Sequence of chain 3.C:
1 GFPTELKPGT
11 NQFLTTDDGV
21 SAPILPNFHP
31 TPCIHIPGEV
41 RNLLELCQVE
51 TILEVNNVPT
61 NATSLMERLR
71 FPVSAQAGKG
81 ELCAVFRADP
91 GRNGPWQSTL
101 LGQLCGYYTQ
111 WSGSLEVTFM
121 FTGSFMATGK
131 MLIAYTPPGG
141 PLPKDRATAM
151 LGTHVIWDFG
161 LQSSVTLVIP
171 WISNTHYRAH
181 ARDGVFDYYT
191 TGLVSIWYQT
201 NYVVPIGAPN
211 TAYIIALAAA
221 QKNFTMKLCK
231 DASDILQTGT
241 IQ

Sequence of chain 3.A:
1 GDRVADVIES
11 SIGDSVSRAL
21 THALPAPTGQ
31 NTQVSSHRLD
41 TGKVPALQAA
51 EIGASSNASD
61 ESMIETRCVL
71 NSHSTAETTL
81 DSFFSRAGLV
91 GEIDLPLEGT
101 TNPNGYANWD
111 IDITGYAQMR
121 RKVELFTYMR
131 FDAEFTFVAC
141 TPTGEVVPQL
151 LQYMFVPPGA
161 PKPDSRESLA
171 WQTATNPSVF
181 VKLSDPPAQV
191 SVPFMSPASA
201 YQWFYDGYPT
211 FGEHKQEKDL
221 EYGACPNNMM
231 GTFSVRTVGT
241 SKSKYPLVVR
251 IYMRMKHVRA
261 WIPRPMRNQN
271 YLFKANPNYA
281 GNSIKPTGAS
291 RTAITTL

Binding-site contacts:
Ligand atom CAP contacts residue ILE111 of chain 3.A at 3.8 Å (hydrophobic).
Ligand atom CAY contacts residue ASP112 of chain 3.A at 3.8 Å.
Ligand atom NAC contacts residue THR114 of chain 3.A at 3.3 Å (h-bond).
Ligand atom CAL contacts residue PHE155 of chain 3.A at 3.6 Å (hydrophobic).
Ligand atom CAA contacts residue PRO177 of chain 3.A at 3.5 Å (hydrophobic).
Ligand atom CAG contacts residue GLN202 of chain 3.A at 3.3 Å.
Ligand atom CAT contacts residue ASN228 of chain 3.A at 3.5 Å.
Ligand atom CAA contacts residue TYR153 of chain 3.A at 3.5 Å (hydrophobic).
Ligand atom OAD contacts residue ALA275 of chain 3.A at 3.2 Å.
Ligand atom CAK contacts residue PHE135 of chain 3.A at 3.6 Å (hydrophobic).
Ligand atom CBC contacts residue TRP203 of chain 3.A at 3.6 Å (hydrophobic).
Ligand atom NAU contacts residue PHE155 of chain 3.A at 3.7 Å.
Ligand atom CAN contacts residue PHE155 of chain 3.A at 3.8 Å (hydrophobic).
Ligand atom CAA contacts residue SER178 of chain 3.A at 3.5 Å.
Ligand atom CAJ contacts residue PHE155 of chain 3.A at 3.7 Å (hydrophobic).
Ligand atom CAS contacts residue TRP203 of chain 3.A at 3.8 Å (hydrophobic).
Ligand atom OAX contacts residue MET195 of chain 3.A at 3.6 Å.
Ligand atom CAT contacts residue TRP203 of chain 3.A at 3.6 Å (hydrophobic).
Ligand atom CAO contacts residue ILE111 of chain 3.A at 3.8 Å (hydrophobic).
Ligand atom CAG contacts residue ASN228 of chain 3.A at 3.6 Å.
Ligand atom CAH contacts residue ASN228 of chain 3.A at 3.4 Å.
Ligand atom CAL contacts residue ILE111 of chain 3.A at 3.7 Å (hydrophobic).
Ligand atom CAY contacts residue THR114 of chain 3.A at 3.8 Å.
Ligand atom OAE contacts residue ILE113 of chain 3.A at 3.3 Å (h-bond).
Ligand atom NAC contacts residue ASP112 of chain 3.A at 2.5 Å (salt-bridge).
Ligand atom CAO contacts residue PHE135 of chain 3.A at 3.8 Å (hydrophobic).
Ligand atom OAX contacts residue ILE111 of chain 3.A at 3.5 Å.
Ligand atom CAH contacts residue GLN202 of chain 3.A at 3.2 Å.
Ligand atom CAI contacts residue PHE135 of chain 3.A at 3.7 Å (hydrophobic).
Ligand atom CAH contacts residue TRP203 of chain 3.A at 3.5 Å (hydrophobic).
Ligand atom CBB contacts residue ILE111 of chain 3.A at 3.6 Å (hydrophobic).
Ligand atom CAN contacts residue PRO177 of chain 3.A at 3.4 Å (hydrophobic).
Ligand atom CAG contacts residue TRP203 of chain 3.A at 3.7 Å (hydrophobic).
Ligand atom NBG contacts residue TRP203 of chain 3.A at 3.3 Å.
Ligand atom CAA contacts residue VAL179 of chain 3.A at 3.2 Å (hydrophobic).
Ligand atom OAE contacts residue ASP112 of chain 3.A at 3.6 Å.
Ligand atom CAS contacts residue TYR201 of chain 3.A at 3.5 Å (hydrophobic).
Ligand atom CBC contacts residue ASN228 of chain 3.A at 3.8 Å.
Ligand atom OAD contacts residue LYS274 of chain 3.A at 3.0 Å (salt-bridge).
Ligand atom CAZ contacts residue TRP203 of chain 3.A at 3.5 Å (hydrophobic).

Sequence of chain 4.C:
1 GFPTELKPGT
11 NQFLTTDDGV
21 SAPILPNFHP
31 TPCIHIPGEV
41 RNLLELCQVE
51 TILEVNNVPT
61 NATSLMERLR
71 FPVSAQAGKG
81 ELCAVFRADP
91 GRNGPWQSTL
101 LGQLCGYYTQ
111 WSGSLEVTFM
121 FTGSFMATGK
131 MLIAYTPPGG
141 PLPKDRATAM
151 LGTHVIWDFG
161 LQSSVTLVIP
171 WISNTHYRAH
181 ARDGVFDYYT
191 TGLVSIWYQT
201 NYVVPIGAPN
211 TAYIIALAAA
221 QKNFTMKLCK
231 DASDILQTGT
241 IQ

This protein binds this small molecule.
Small molecule (SMILES): CCO/N=C/c1ccc(OCC[C@@H](C)CCN2CCN(c3ccnc(C(N)=O)c3)C2=O)cc1